Binding-site contacts:
Ligand atom N7 contacts residue ALA149 of chain 1.E at 3.6 Å.
Ligand atom O6 contacts residue SER148 of chain 1.E at 3.4 Å.
Ligand atom C8 contacts residue GLY18 of chain 1.E at 3.6 Å.
Ligand atom O1A contacts residue ALA21 of chain 1.E at 2.9 Å (h-bond).
Ligand atom O1A contacts residue SER20 of chain 1.E at 3.4 Å.
Ligand atom O3A contacts residue GLY18 of chain 1.E at 3.0 Å (h-bond).
Ligand atom O2G contacts residue LYS19 of chain 1.E at 2.8 Å (salt-bridge).
Ligand atom O2B contacts residue LYS19 of chain 1.E at 2.5 Å (salt-bridge).
Ligand atom O3G contacts residue TYR35 of chain 1.E at 3.6 Å.
Ligand atom O1G contacts residue MG1 of chain 1.S at 2.5 Å.
Ligand atom N3B contacts residue GLY16 of chain 1.E at 3.1 Å (h-bond).
Ligand atom O4' contacts residue LYS120 of chain 1.E at 3.3 Å (salt-bridge).
Ligand atom N7 contacts residue ASN119 of chain 1.E at 3.1 Å (h-bond).
Ligand atom O1G contacts residue THR38 of chain 1.E at 2.7 Å (h-bond).
Ligand atom O2G contacts residue GLY15 of chain 1.E at 3.5 Å.
Ligand atom O3' contacts residue ASP33 of chain 1.E at 3.2 Å (salt-bridge).
Ligand atom O2G contacts residue GLY63 of chain 1.E at 3.0 Å (h-bond).
Ligand atom O1B contacts residue MG1 of chain 1.S at 2.5 Å.
Ligand atom O3G contacts residue PRO37 of chain 1.E at 3.4 Å.
Ligand atom O2B contacts residue GLY16 of chain 1.E at 3.5 Å (h-bond).
Ligand atom N1 contacts residue ASP122 of chain 1.E at 2.8 Å (salt-bridge).
Ligand atom N3B contacts residue TYR35 of chain 1.E at 3.5 Å.
Ligand atom C6 contacts residue ASP122 of chain 1.E at 3.6 Å.
Ligand atom O2' contacts residue PHE31 of chain 1.E at 3.4 Å.
Ligand atom C8 contacts residue ALA21 of chain 1.E at 3.5 Å (hydrophobic).
Ligand atom N2 contacts residue ASP122 of chain 1.E at 3.0 Å (salt-bridge).
Ligand atom O6 contacts residue LYS120 of chain 1.E at 3.6 Å (salt-bridge).
Ligand atom O2B contacts residue VAL17 of chain 1.E at 3.5 Å (h-bond).
Ligand atom O2' contacts residue ASP33 of chain 1.E at 3.2 Å (salt-bridge).
Ligand atom O3A contacts residue LYS19 of chain 1.E at 3.6 Å.
Ligand atom O2A contacts residue TYR35 of chain 1.E at 3.4 Å.
Ligand atom C2 contacts residue ASP122 of chain 1.E at 3.6 Å.
Ligand atom O6 contacts residue ALA149 of chain 1.E at 2.7 Å (h-bond).
Ligand atom O6 contacts residue ASN119 of chain 1.E at 3.3 Å (h-bond).
Ligand atom O6 contacts residue LYS150 of chain 1.E at 3.5 Å (salt-bridge).
Ligand atom O2' contacts residue VAL32 of chain 1.E at 2.7 Å (h-bond).
Ligand atom N2 contacts residue LEU123 of chain 1.E at 3.4 Å.
Ligand atom O2B contacts residue GLY18 of chain 1.E at 3.3 Å (h-bond).
Ligand atom O1A contacts residue GLY18 of chain 1.E at 3.6 Å.
Ligand atom O1B contacts residue SER20 of chain 1.E at 3.1 Å (h-bond).

This small molecule binds to this protein.
Small molecule (SMILES): Nc1nc2c(ncn2[C@@H]2O[C@H](CO[P](=O)(O)O[P](=O)(O)NP(=O)(O)O)[C@@H](O)[C@H]2O)c(=O)[nH]1

Sequence of chain 1.E:
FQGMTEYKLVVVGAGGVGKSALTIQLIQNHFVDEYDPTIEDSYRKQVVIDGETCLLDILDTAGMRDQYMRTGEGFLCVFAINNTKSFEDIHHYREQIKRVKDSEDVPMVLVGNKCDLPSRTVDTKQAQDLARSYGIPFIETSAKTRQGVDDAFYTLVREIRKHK